Binding-site contacts:
Ligand atom C4 contacts residue ASN61 of chain 1.C at 4.2 Å.
Ligand atom O5 contacts residue TYR28 of chain 1.C at 3.8 Å.
Ligand atom C1 contacts residue TYR28 of chain 1.C at 4.2 Å (hydrophobic).
Ligand atom C2 contacts residue ASN61 of chain 1.C at 2.4 Å.
Ligand atom O5 contacts residue ASN61 of chain 1.C at 2.4 Å (h-bond).
Ligand atom C3 contacts residue ASN61 of chain 1.C at 3.8 Å.
Ligand atom C2 contacts residue TYR28 of chain 1.C at 4.4 Å (hydrophobic).
Ligand atom O7 contacts residue TYR28 of chain 1.C at 3.3 Å.
Ligand atom N2 contacts residue ASN61 of chain 1.C at 2.9 Å (h-bond).
Ligand atom C1 contacts residue ASN61 of chain 1.C at 1.4 Å.
Ligand atom O7 contacts residue ASN61 of chain 1.C at 3.2 Å (h-bond).
Ligand atom C8 contacts residue ASN61 of chain 1.C at 4.4 Å.
Ligand atom O6 contacts residue ASN61 of chain 1.C at 4.1 Å.
Ligand atom C7 contacts residue ASN61 of chain 1.C at 3.2 Å.
Ligand atom C5 contacts residue ASN61 of chain 1.C at 3.7 Å.

Sequence of chain 1.C:
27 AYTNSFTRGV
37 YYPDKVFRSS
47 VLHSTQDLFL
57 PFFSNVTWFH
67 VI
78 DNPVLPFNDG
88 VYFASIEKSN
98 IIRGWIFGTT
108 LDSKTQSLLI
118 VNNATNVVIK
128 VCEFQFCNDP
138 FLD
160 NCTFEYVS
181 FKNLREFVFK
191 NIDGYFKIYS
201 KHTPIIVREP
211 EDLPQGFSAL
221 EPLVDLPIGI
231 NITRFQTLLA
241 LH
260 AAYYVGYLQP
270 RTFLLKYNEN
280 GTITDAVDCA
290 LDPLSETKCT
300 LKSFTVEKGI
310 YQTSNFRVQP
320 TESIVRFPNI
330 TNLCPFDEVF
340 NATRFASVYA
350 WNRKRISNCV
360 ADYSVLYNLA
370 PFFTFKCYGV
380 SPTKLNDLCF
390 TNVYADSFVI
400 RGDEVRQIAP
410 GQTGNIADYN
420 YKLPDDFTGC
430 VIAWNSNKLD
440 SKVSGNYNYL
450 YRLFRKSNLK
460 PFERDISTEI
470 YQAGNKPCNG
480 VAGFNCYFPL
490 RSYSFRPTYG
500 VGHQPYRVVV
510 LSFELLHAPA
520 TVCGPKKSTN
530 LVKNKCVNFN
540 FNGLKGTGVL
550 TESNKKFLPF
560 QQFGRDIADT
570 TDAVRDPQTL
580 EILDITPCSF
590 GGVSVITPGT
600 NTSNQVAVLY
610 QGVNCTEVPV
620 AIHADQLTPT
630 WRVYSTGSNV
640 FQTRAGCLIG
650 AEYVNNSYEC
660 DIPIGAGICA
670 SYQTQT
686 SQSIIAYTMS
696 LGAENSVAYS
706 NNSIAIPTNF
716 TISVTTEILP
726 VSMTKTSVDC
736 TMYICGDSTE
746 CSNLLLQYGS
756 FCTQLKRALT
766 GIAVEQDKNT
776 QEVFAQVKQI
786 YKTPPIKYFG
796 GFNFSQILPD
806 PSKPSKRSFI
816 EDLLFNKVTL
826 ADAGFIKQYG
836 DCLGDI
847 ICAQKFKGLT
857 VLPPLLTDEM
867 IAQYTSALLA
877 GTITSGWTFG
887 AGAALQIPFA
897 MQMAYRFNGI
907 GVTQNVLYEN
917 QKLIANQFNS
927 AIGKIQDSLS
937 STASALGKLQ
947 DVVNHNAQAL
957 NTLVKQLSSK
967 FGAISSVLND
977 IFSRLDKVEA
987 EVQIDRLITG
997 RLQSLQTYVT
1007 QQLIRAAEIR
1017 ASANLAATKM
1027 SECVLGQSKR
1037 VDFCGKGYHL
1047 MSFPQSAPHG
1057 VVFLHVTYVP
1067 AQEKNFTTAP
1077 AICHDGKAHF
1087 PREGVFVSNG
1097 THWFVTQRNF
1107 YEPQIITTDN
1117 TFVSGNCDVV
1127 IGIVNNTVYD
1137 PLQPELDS

The small molecule below binds the protein below.
Small molecule (SMILES): CC(=O)N[C@@H]1[C@@H](O)[C@H](O)[C@@H](CO)O[C@H]1O